Binding-site contacts:
Ligand atom C2 contacts residue TYR27 of chain 1.A at 4.1 Å (hydrophobic).
Ligand atom O4 contacts residue HIS181 of chain 1.A at 2.6 Å (h-bond).
Ligand atom O1 contacts residue FMN1 of chain 1.C at 3.8 Å.
Ligand atom C5 contacts residue HIS181 of chain 1.A at 3.4 Å.
Ligand atom N1 contacts residue TYR183 of chain 1.A at 3.4 Å (h-bond).
Ligand atom O4 contacts residue HIS178 of chain 1.A at 2.8 Å (h-bond).
Ligand atom C3 contacts residue TYR183 of chain 1.A at 3.4 Å (hydrophobic).
Ligand atom O1 contacts residue TYR183 of chain 1.A at 3.5 Å (h-bond).
Ligand atom C4 contacts residue FMN1 of chain 1.C at 4.0 Å.
Ligand atom C6 contacts residue TRP302 of chain 1.A at 3.8 Å (hydrophobic).
Ligand atom O2 contacts residue HIS181 of chain 1.A at 3.3 Å (h-bond).
Ligand atom O4 contacts residue TYR183 of chain 1.A at 3.3 Å.
Ligand atom C4 contacts residue TYR183 of chain 1.A at 4.2 Å (hydrophobic).
Ligand atom N1 contacts residue HIS181 of chain 1.A at 3.7 Å.
Ligand atom O5 contacts residue PHE269 of chain 1.A at 3.9 Å.
Ligand atom C2 contacts residue FMN1 of chain 1.C at 4.1 Å.
Ligand atom C5 contacts residue TRP302 of chain 1.A at 3.8 Å (hydrophobic).
Ligand atom N1 contacts residue HIS178 of chain 1.A at 3.9 Å.
Ligand atom C2 contacts residue TYR183 of chain 1.A at 3.4 Å (hydrophobic).
Ligand atom C1 contacts residue TYR27 of chain 1.A at 4.2 Å (hydrophobic).
Ligand atom C7 contacts residue PHE269 of chain 1.A at 3.8 Å (hydrophobic).
Ligand atom O1 contacts residue TYR27 of chain 1.A at 3.3 Å (h-bond).
Ligand atom O2 contacts residue FMN1 of chain 1.C at 3.2 Å.
Ligand atom O2 contacts residue TRP302 of chain 1.A at 3.6 Å.
Ligand atom C4 contacts residue HIS181 of chain 1.A at 3.3 Å.
Ligand atom O1 contacts residue CYS25 of chain 1.A at 4.2 Å.
Ligand atom O1 contacts residue ILE66 of chain 1.A at 3.8 Å.
Ligand atom N1 contacts residue FMN1 of chain 1.C at 3.4 Å.
Ligand atom O3 contacts residue TYR183 of chain 1.A at 3.9 Å.
Ligand atom C1 contacts residue TYR183 of chain 1.A at 4.0 Å (hydrophobic).
Ligand atom O4 contacts residue FMN1 of chain 1.C at 2.9 Å.
Ligand atom C6 contacts residue PHE269 of chain 1.A at 3.7 Å (hydrophobic).
Ligand atom C3 contacts residue HIS181 of chain 1.A at 4.0 Å.
Ligand atom O3 contacts residue HIS181 of chain 1.A at 3.4 Å (h-bond).
Ligand atom C5 contacts residue PHE269 of chain 1.A at 3.4 Å (hydrophobic).
Ligand atom C3 contacts residue FMN1 of chain 1.C at 3.7 Å.

A protein and the small-molecule ligand that binds it are described below.
Small molecule (SMILES): COCCOC(=O)/C(=N\O)C(C)=O

Sequence of chain 1.A:
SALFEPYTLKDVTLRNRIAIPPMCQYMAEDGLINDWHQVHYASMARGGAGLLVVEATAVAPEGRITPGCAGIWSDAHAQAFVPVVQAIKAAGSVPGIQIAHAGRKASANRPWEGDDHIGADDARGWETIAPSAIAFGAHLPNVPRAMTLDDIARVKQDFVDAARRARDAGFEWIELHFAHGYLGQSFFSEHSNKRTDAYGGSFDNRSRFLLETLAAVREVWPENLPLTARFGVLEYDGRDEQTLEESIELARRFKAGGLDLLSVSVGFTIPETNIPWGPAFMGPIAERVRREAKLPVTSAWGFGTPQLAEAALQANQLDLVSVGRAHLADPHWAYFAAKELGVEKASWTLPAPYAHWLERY